Sequence of chain 1.BA:
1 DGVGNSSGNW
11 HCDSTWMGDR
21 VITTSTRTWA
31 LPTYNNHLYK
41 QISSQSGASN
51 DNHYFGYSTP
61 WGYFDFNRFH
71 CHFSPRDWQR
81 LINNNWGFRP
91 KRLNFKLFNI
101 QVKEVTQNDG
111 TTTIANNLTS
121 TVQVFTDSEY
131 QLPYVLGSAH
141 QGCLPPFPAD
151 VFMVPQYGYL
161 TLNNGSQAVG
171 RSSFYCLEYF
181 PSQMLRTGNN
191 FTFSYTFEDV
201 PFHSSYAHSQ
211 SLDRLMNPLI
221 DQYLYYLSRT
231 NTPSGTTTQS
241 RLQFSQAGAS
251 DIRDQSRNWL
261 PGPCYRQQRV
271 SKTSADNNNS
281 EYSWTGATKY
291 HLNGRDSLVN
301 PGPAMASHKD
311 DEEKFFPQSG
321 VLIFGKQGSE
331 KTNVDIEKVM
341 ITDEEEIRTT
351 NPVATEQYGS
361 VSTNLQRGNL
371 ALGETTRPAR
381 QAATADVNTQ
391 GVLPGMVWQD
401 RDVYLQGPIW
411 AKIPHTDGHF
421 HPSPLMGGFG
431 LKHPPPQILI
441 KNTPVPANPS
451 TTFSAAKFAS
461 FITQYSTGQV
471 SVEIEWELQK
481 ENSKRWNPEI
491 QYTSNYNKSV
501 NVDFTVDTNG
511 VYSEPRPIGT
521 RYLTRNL

Binding-site contacts:
Ligand atom O5' contacts residue PRO422 of chain 1.BA at 3.8 Å.
Ligand atom C6 contacts residue PRO422 of chain 1.BA at 3.4 Å (hydrophobic).
Ligand atom N6 contacts residue PRO424 of chain 1.BA at 4.1 Å.
Ligand atom C6 contacts residue GLY430 of chain 1.BA at 3.9 Å.
Ligand atom O5' contacts residue HIS421 of chain 1.BA at 3.0 Å (h-bond).
Ligand atom P contacts residue PHE420 of chain 1.BA at 4.2 Å.
Ligand atom N1 contacts residue VAL200 of chain 1.BA at 3.9 Å.
Ligand atom C2 contacts residue GLY430 of chain 1.BA at 3.6 Å.
Ligand atom C8 contacts residue PRO201 of chain 1.BA at 3.9 Å (hydrophobic).
Ligand atom N9 contacts residue PRO422 of chain 1.BA at 4.3 Å.
Ligand atom N9 contacts residue PRO201 of chain 1.BA at 3.8 Å.
Ligand atom C3' contacts residue PRO422 of chain 1.BA at 3.7 Å (hydrophobic).
Ligand atom N1 contacts residue PRO422 of chain 1.BA at 3.6 Å.
Ligand atom C4 contacts residue PRO422 of chain 1.BA at 4.2 Å (hydrophobic).
Ligand atom N1 contacts residue GLY430 of chain 1.BA at 2.9 Å (h-bond).
Ligand atom C6 contacts residue VAL200 of chain 1.BA at 4.2 Å (hydrophobic).
Ligand atom C1' contacts residue PRO201 of chain 1.BA at 4.3 Å (hydrophobic).
Ligand atom P contacts residue HIS421 of chain 1.BA at 3.6 Å.
Ligand atom N7 contacts residue HIS421 of chain 1.BA at 4.0 Å.
Ligand atom C6 contacts residue PRO201 of chain 1.BA at 4.3 Å (hydrophobic).
Ligand atom N3 contacts residue PRO201 of chain 1.BA at 4.0 Å.
Ligand atom O5' contacts residue PHE420 of chain 1.BA at 4.2 Å.
Ligand atom O1P contacts residue HIS421 of chain 1.BA at 4.1 Å.
Ligand atom C4 contacts residue PRO201 of chain 1.BA at 3.9 Å (hydrophobic).
Ligand atom O1P contacts residue HIS419 of chain 1.BA at 4.3 Å.
Ligand atom N6 contacts residue PRO422 of chain 1.BA at 3.2 Å (h-bond).
Ligand atom C5 contacts residue PRO422 of chain 1.BA at 4.0 Å (hydrophobic).
Ligand atom N7 contacts residue PRO201 of chain 1.BA at 4.1 Å.
Ligand atom C8 contacts residue HIS421 of chain 1.BA at 3.8 Å.
Ligand atom C5' contacts residue HIS421 of chain 1.BA at 3.7 Å.
Ligand atom C2 contacts residue PRO201 of chain 1.BA at 4.2 Å (hydrophobic).
Ligand atom N6 contacts residue SER423 of chain 1.BA at 3.5 Å.
Ligand atom C2 contacts residue VAL200 of chain 1.BA at 4.4 Å (hydrophobic).
Ligand atom C6 contacts residue SER423 of chain 1.BA at 4.2 Å.
Ligand atom N6 contacts residue PHE429 of chain 1.BA at 4.1 Å.
Ligand atom N6 contacts residue GLY430 of chain 1.BA at 3.0 Å (h-bond).
Ligand atom C5 contacts residue PRO201 of chain 1.BA at 4.0 Å (hydrophobic).
Ligand atom N7 contacts residue SER423 of chain 1.BA at 4.0 Å.
Ligand atom O4' contacts residue HIS421 of chain 1.BA at 4.2 Å.
Ligand atom N3 contacts residue PRO422 of chain 1.BA at 4.4 Å.

The protein below binds the small molecule below.
Small molecule (SMILES): Nc1ncnc2c1ncn2[C@H]1C[C@H](O)[C@@H](COP(=O)(O)O)O1